Sequence of chain 1.E:
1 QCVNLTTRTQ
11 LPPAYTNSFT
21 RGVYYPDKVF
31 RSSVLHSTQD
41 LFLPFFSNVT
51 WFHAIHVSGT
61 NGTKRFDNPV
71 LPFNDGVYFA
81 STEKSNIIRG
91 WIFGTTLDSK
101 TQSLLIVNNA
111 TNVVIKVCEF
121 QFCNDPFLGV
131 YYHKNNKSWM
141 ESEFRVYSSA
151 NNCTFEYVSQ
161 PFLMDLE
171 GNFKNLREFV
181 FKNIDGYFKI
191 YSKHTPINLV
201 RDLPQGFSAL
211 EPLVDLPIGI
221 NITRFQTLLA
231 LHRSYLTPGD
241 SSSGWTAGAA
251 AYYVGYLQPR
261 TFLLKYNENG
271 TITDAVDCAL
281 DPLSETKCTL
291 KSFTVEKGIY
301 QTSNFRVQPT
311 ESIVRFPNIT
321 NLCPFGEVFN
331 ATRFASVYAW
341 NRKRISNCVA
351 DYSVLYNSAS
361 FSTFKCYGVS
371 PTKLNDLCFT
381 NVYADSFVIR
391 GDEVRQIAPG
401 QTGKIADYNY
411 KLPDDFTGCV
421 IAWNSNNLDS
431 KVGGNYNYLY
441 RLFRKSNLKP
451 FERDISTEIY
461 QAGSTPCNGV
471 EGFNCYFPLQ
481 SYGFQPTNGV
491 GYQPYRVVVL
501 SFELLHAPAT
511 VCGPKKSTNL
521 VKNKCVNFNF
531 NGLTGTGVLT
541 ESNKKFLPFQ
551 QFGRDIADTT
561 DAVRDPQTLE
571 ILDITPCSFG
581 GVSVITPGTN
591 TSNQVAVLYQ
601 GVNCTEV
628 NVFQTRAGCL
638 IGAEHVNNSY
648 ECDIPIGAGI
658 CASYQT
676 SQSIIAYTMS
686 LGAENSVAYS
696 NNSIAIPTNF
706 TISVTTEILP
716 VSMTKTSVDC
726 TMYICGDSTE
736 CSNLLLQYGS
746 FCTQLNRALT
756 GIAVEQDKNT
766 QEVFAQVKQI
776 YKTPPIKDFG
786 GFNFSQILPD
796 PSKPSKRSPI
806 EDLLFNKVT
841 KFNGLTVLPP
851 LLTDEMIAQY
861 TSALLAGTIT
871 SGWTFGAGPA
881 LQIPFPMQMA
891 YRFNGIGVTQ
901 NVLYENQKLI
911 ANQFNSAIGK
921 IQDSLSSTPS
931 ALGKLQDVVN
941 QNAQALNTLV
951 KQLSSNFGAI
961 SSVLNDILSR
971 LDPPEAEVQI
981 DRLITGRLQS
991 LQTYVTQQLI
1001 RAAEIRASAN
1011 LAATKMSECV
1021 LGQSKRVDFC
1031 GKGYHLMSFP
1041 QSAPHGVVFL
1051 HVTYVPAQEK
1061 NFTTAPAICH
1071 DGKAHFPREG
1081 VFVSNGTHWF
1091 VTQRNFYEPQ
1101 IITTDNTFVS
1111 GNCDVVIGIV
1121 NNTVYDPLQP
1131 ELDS

Sequence of chain 1.B:
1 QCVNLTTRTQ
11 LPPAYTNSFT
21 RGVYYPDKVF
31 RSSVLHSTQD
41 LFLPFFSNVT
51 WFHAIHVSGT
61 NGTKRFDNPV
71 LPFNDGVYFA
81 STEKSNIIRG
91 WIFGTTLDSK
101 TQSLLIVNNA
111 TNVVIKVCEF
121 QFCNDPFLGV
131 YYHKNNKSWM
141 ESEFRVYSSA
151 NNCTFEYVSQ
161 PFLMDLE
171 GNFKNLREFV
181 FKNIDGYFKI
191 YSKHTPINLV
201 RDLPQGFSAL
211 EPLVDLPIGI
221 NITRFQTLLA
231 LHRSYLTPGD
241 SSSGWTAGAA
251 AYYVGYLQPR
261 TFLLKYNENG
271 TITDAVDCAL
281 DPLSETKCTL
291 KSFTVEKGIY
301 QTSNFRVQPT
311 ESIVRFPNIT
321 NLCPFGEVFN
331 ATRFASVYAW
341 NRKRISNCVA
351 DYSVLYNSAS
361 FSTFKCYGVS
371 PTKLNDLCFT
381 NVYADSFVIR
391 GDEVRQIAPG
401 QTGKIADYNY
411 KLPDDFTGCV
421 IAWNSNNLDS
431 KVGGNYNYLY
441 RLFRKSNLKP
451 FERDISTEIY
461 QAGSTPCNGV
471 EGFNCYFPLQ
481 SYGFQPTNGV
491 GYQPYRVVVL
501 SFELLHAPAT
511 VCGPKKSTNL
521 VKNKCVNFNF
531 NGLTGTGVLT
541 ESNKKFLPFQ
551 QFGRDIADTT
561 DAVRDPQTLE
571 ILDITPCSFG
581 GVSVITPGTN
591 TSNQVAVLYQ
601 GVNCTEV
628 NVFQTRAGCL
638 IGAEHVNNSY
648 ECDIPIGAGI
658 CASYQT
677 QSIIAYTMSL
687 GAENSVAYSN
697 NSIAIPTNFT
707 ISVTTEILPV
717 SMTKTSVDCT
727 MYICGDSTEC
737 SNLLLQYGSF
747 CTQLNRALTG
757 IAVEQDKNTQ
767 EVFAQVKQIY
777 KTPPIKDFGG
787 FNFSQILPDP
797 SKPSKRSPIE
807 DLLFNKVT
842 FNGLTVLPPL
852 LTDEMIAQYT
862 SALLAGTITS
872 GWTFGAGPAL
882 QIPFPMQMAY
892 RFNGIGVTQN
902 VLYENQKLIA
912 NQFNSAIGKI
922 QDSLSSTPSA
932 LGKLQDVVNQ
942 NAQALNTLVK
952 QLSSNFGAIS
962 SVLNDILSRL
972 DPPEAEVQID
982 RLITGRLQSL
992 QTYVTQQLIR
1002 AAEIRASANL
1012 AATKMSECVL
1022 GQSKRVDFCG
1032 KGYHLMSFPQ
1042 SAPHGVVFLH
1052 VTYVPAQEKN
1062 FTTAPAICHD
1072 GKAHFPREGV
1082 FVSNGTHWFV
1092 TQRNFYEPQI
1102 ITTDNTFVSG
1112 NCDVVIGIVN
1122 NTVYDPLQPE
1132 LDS

Binding-site contacts:
Ligand atom C7 contacts residue ASN1061 of chain 1.E at 3.6 Å.
Ligand atom C8 contacts residue LYS1060 of chain 1.E at 3.9 Å.
Ligand atom O5 contacts residue ASN1061 of chain 1.E at 2.4 Å (h-bond).
Ligand atom C4 contacts residue ASN1061 of chain 1.E at 4.2 Å.
Ligand atom C6 contacts residue ALA693 of chain 1.E at 4.0 Å (hydrophobic).
Ligand atom C5 contacts residue ALA693 of chain 1.E at 3.6 Å (hydrophobic).
Ligand atom N2 contacts residue ASN1061 of chain 1.E at 2.9 Å (h-bond).
Ligand atom C3 contacts residue ASN1061 of chain 1.E at 3.8 Å.
Ligand atom C1 contacts residue ASN1061 of chain 1.E at 1.4 Å.
Ligand atom O7 contacts residue ASN1061 of chain 1.E at 3.8 Å.
Ligand atom O6 contacts residue ALA693 of chain 1.E at 3.2 Å.
Ligand atom C8 contacts residue GLU1059 of chain 1.E at 3.2 Å.
Ligand atom C2 contacts residue ASN1061 of chain 1.E at 2.5 Å.
Ligand atom C1 contacts residue GLN882 of chain 1.B at 4.2 Å.
Ligand atom C8 contacts residue ASN1061 of chain 1.E at 4.1 Å.
Ligand atom C5 contacts residue ASN1061 of chain 1.E at 3.7 Å.
Ligand atom O5 contacts residue ALA693 of chain 1.E at 4.2 Å.

The protein below binds the small molecule below.
Small molecule (SMILES): CC(=O)N[C@@H]1[C@@H](O)[C@H](O)[C@@H](CO)O[C@H]1O